Sequence of chain 54.B:
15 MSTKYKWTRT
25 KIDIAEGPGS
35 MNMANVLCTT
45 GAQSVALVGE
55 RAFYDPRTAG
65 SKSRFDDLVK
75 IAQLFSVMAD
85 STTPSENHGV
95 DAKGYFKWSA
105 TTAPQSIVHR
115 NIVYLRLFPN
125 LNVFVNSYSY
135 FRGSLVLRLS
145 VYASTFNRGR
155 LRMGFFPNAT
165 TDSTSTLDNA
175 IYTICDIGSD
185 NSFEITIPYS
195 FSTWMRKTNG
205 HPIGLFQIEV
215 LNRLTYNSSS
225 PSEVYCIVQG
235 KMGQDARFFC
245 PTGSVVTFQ

Sequence of chain 52.B:
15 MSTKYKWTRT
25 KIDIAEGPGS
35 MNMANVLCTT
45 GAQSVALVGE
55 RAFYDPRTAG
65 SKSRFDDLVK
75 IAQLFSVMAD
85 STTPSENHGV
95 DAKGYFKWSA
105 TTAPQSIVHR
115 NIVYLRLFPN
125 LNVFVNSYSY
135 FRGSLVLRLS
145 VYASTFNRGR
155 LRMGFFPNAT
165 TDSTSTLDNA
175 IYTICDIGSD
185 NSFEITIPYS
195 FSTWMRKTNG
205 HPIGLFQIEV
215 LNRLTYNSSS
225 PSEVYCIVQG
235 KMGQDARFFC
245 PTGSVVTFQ

Sequence of chain 52.A:
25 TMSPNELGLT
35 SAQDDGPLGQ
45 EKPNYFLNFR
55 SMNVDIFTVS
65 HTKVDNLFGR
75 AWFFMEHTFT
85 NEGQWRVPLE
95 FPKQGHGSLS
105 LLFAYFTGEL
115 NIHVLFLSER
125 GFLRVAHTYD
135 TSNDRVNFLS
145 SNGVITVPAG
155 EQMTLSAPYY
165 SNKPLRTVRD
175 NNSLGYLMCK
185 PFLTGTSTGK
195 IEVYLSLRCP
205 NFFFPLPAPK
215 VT

Binding-site contacts:
Ligand atom C2 contacts residue ALA56 of chain 52.B at 3.7 Å (hydrophobic).
Ligand atom N1 contacts residue ALA56 of chain 52.B at 3.2 Å (h-bond).
Ligand atom C2' contacts residue ARG55 of chain 52.B at 3.6 Å.
Ligand atom O2' contacts residue ARG55 of chain 52.B at 2.7 Å (salt-bridge).
Ligand atom OP2 contacts residue THR17 of chain 55.B at 3.2 Å.
Ligand atom C6 contacts residue TYR58 of chain 52.B at 3.5 Å (hydrophobic).
Ligand atom N2 contacts residue ARG55 of chain 52.B at 3.7 Å.
Ligand atom N1 contacts residue TRP21 of chain 55.B at 3.5 Å.
Ligand atom OP2 contacts residue ARG202 of chain 52.A at 2.5 Å (salt-bridge).
Ligand atom OP1 contacts residue LYS18 of chain 54.B at 3.3 Å (salt-bridge).
Ligand atom OP2 contacts residue MET15 of chain 55.B at 3.5 Å.
Ligand atom O6 contacts residue TYR58 of chain 52.B at 3.0 Å (h-bond).
Ligand atom O2 contacts residue TYR58 of chain 52.B at 3.8 Å.
Ligand atom OP1 contacts residue TYR19 of chain 54.B at 3.1 Å (h-bond).
Ligand atom C6 contacts residue TRP21 of chain 55.B at 3.3 Å (hydrophobic).
Ligand atom N2 contacts residue THR17 of chain 55.B at 3.8 Å.
Ligand atom O2' contacts residue THR17 of chain 55.B at 3.3 Å (h-bond).
Ligand atom C5' contacts residue ARG202 of chain 52.A at 3.0 Å.
Ligand atom N3 contacts residue TRP21 of chain 55.B at 3.8 Å.
Ligand atom O4 contacts residue ARG68 of chain 52.B at 3.7 Å.
Ligand atom N3 contacts residue ARG55 of chain 52.B at 3.5 Å (salt-bridge).
Ligand atom P contacts residue TYR19 of chain 54.B at 3.7 Å.
Ligand atom O4' contacts residue TRP21 of chain 55.B at 3.6 Å.
Ligand atom O2' contacts residue TYR19 of chain 54.B at 3.4 Å.
Ligand atom C4 contacts residue ARG68 of chain 52.B at 3.7 Å.
Ligand atom N1 contacts residue TYR58 of chain 52.B at 3.6 Å.
Ligand atom C2 contacts residue TRP21 of chain 55.B at 3.8 Å (hydrophobic).
Ligand atom N2 contacts residue ALA56 of chain 52.B at 3.3 Å (h-bond).
Ligand atom C1' contacts residue ARG55 of chain 52.B at 3.4 Å.
Ligand atom C5 contacts residue TRP21 of chain 55.B at 3.4 Å (hydrophobic).
Ligand atom N3 contacts residue ASN205 of chain 52.A at 3.7 Å.
Ligand atom C4 contacts residue TRP21 of chain 55.B at 3.7 Å (hydrophobic).
Ligand atom O2 contacts residue ARG55 of chain 52.B at 3.2 Å (salt-bridge).
Ligand atom O3' contacts residue TYR19 of chain 54.B at 3.0 Å (h-bond).
Ligand atom O3' contacts residue ARG55 of chain 52.B at 3.6 Å.
Ligand atom O4 contacts residue TRP21 of chain 55.B at 3.6 Å.
Ligand atom P contacts residue ARG202 of chain 52.A at 3.8 Å.
Ligand atom O4 contacts residue ASN205 of chain 52.A at 3.4 Å (h-bond).
Ligand atom C1' contacts residue TRP21 of chain 55.B at 3.7 Å (hydrophobic).
Ligand atom O4' contacts residue CYS203 of chain 52.A at 3.5 Å (h-bond).

The protein below binds the small molecule below.
Small molecule (SMILES): Nc1nc(=O)c2ncn([C@@H]3O[C@H](CO)[C@@H](O[P](=O)(O)OC[C@H]4O[C@@H](n5ccc(=O)[nH]c5=O)[C@H](O)[C@@H]4O[P](=O)(O)OC[C@H]4O[C@@H](n5ccc(=O)[nH]c5=O)[C@H](O)[C@@H]4O[P](=O)(O)OC[C@H]4O[C@@H](n5ccc(=O)[nH]c5=O)[C@H](O)[C@@H]4O[P](=O)(O)OC[C@H]4O[C@@H](n5ccc(=O)[nH]c5=O)[C@H](O)[C@@H]4O[P](=O)(O)OC[C@H]4O[C@@H](n5ccc(=O)[nH]c5=O)[C@H](O)[C@@H]4O)[C@H]3O)c2[nH]1

Sequence of chain 55.B:
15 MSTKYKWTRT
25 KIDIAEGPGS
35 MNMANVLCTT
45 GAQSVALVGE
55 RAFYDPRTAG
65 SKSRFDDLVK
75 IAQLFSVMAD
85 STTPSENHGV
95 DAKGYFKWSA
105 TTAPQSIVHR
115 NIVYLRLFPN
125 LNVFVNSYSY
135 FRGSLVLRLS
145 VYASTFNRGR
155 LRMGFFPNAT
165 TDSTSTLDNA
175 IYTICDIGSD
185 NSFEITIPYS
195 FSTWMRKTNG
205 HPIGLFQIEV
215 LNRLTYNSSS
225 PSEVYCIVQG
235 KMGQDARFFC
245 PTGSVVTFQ